Sequence of chain 1.A:
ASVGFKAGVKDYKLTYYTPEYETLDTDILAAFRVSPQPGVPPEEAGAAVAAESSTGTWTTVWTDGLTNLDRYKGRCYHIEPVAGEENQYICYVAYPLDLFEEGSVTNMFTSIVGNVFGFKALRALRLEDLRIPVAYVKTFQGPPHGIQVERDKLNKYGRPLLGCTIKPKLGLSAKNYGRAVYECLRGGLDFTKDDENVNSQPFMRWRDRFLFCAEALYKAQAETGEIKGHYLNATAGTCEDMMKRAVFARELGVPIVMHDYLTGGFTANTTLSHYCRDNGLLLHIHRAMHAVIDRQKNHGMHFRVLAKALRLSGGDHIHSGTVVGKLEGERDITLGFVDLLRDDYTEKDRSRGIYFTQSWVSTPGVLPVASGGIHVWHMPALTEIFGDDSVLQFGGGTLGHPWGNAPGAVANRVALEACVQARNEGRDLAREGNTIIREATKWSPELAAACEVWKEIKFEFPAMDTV

Sequence of chain 1.C:
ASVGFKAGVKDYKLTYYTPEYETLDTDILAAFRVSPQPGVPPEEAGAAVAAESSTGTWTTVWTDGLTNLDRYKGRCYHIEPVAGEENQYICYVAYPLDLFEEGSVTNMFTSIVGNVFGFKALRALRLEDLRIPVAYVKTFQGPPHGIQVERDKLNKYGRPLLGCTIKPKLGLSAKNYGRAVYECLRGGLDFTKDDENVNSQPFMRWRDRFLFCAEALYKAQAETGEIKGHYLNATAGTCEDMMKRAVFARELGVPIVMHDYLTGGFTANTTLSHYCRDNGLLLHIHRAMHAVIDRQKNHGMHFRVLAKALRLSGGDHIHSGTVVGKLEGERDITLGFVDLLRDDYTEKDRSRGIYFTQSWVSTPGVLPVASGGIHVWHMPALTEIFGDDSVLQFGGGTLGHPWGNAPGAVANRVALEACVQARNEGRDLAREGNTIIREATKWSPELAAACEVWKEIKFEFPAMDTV

The small molecule below binds the protein below.
Small molecule (SMILES): O=C(COP(=O)(O)O)[C@H](O)[C@H](O)COP(=O)(O)O

Binding-site contacts:
Ligand atom O5P contacts residue HIS327 of chain 1.A at 2.6 Å (h-bond).
Ligand atom O1P contacts residue TRP66 of chain 1.C at 3.6 Å.
Ligand atom O3 contacts residue THR173 of chain 1.A at 3.4 Å (h-bond).
Ligand atom O4P contacts residue LEU335 of chain 1.A at 3.7 Å.
Ligand atom O3P contacts residue LYS334 of chain 1.A at 2.8 Å (salt-bridge).
Ligand atom C4 contacts residue HIS327 of chain 1.A at 3.6 Å.
Ligand atom C5 contacts residue HIS327 of chain 1.A at 3.5 Å.
Ligand atom O6P contacts residue HIS294 of chain 1.A at 3.2 Å (h-bond).
Ligand atom O3P contacts residue TRP66 of chain 1.C at 3.2 Å.
Ligand atom O4P contacts residue ARG295 of chain 1.A at 3.2 Å (salt-bridge).
Ligand atom P2 contacts residue HIS327 of chain 1.A at 3.4 Å.
Ligand atom O2P contacts residue GLY404 of chain 1.A at 3.6 Å.
Ligand atom O6P contacts residue HIS327 of chain 1.A at 3.1 Å.
Ligand atom C5 contacts residue HIS294 of chain 1.A at 3.7 Å.
Ligand atom O3P contacts residue THR65 of chain 1.C at 3.2 Å (h-bond).
Ligand atom C3 contacts residue GLU204 of chain 1.A at 3.7 Å.
Ligand atom C3 contacts residue SER379 of chain 1.A at 3.5 Å.
Ligand atom O1P contacts residue GLY403 of chain 1.A at 3.6 Å.
Ligand atom O3P contacts residue GLY380 of chain 1.A at 3.4 Å.
Ligand atom C1 contacts residue SER379 of chain 1.A at 3.3 Å.
Ligand atom P1 contacts residue GLY404 of chain 1.A at 3.7 Å.
Ligand atom O1P contacts residue GLY404 of chain 1.A at 2.7 Å (h-bond).
Ligand atom O4 contacts residue GLU204 of chain 1.A at 3.0 Å (salt-bridge).
Ligand atom O3P contacts residue GLY381 of chain 1.A at 3.0 Å (h-bond).
Ligand atom C5 contacts residue SER379 of chain 1.A at 3.7 Å.
Ligand atom O5P contacts residue SER379 of chain 1.A at 3.3 Å (h-bond).
Ligand atom O1P contacts residue LYS175 of chain 1.A at 3.5 Å.
Ligand atom P1 contacts residue THR65 of chain 1.C at 3.2 Å.
Ligand atom O4 contacts residue ASN123 of chain 1.C at 2.5 Å (h-bond).
Ligand atom C4 contacts residue GLU204 of chain 1.A at 3.4 Å.
Ligand atom O1 contacts residue LYS175 of chain 1.A at 3.2 Å (salt-bridge).
Ligand atom O5 contacts residue HIS294 of chain 1.A at 3.6 Å (h-bond).
Ligand atom O1P contacts residue THR65 of chain 1.C at 2.6 Å (h-bond).
Ligand atom O2P contacts residue GLY403 of chain 1.A at 2.9 Å (h-bond).
Ligand atom O3 contacts residue GLU204 of chain 1.A at 2.8 Å (salt-bridge).
Ligand atom O4 contacts residue HIS294 of chain 1.A at 3.3 Å (h-bond).
Ligand atom O6P contacts residue ARG295 of chain 1.A at 3.3 Å.
Ligand atom C4 contacts residue HIS294 of chain 1.A at 3.1 Å.
Ligand atom O2 contacts residue LYS175 of chain 1.A at 3.2 Å (salt-bridge).
Ligand atom O3 contacts residue LYS201 of chain 1.A at 3.2 Å (salt-bridge).